Sequence of chain 27.C:
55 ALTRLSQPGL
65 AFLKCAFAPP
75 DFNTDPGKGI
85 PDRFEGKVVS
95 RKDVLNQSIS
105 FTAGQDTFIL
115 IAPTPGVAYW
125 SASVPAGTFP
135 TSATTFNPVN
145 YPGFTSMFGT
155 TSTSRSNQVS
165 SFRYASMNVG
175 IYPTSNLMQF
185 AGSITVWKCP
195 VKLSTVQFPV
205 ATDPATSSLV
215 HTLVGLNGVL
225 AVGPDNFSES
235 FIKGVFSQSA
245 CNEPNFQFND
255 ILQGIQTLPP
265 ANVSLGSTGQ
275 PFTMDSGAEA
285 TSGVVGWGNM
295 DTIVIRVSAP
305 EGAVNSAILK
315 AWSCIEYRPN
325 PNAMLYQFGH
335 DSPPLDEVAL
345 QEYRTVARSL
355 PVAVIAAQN

Sequence of chain 27.F:
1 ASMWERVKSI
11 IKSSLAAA

A protein and the small-molecule ligand that binds it are described below.
Small molecule (SMILES): Nc1ccn([C@@H]2O[C@H](CO[P](=O)(O)O[C@H]3[C@@H](O)[C@H](n4ccc(=O)[nH]c4=O)O[C@@H]3CO[P](=O)(O)O[C@H]3[C@@H](O)[C@H](n4cnc5c(N)ncnc54)O[C@@H]3CO)[C@@H](O[P](=O)(O)OC[C@H]3O[C@@H](n4ccc(=O)[nH]c4=O)[C@H](O)[C@@H]3O)[C@H]2O)c(=O)n1.O=c1ccn([C@@H]2O[C@H](CO[P](=O)(O)O[C@H]3[C@@H](O)[C@H](n4ccc(=O)[nH]c4=O)O[C@@H]3CO[P](=O)(O)O[C@H]3[C@@H](O)[C@H](n4ccc(=O)[nH]c4=O)O[C@@H]3CO)[C@@H](O)[C@H]2O)c(=O)[nH]1

Binding-site contacts:
Ligand atom N3 contacts residue A4 of chain 53.G at 3.8 Å.
Ligand atom O2 contacts residue U1 of chain 53.G at 2.9 Å (h-bond).
Ligand atom N3 contacts residue U1 of chain 53.G at 3.9 Å.
Ligand atom OP1 contacts residue LYS12 of chain 27.F at 3.9 Å.
Ligand atom OP1 contacts residue LYS68 of chain 27.C at 3.2 Å (salt-bridge).
Ligand atom C4 contacts residue A4 of chain 53.G at 3.2 Å.
Ligand atom N3 contacts residue GLN61 of chain 27.C at 3.6 Å.
Ligand atom C4 contacts residue U1 of chain 53.G at 3.7 Å.
Ligand atom OP1 contacts residue LEU56 of chain 27.C at 2.8 Å.
Ligand atom N3 contacts residue U5 of chain 53.G at 3.6 Å.
Ligand atom N1 contacts residue U3 of chain 53.G at 3.8 Å.
Ligand atom O2 contacts residue C6 of chain 53.G at 2.9 Å (h-bond).
Ligand atom O2 contacts residue U2 of chain 53.G at 3.6 Å.
Ligand atom N3 contacts residue U1 of chain 53.G at 3.8 Å.
Ligand atom C2 contacts residue U1 of chain 53.G at 3.9 Å.
Ligand atom C6 contacts residue U2 of chain 53.G at 3.4 Å.
Ligand atom OP1 contacts residue LYS8 of chain 27.F at 3.1 Å.
Ligand atom O4 contacts residue U1 of chain 53.G at 2.8 Å (h-bond).
Ligand atom C2 contacts residue U2 of chain 53.G at 3.6 Å.
Ligand atom C5 contacts residue U5 of chain 53.G at 3.9 Å.
Ligand atom C2 contacts residue U3 of chain 53.G at 3.8 Å.
Ligand atom C2 contacts residue A4 of chain 53.G at 3.9 Å.
Ligand atom C2 contacts residue GLN61 of chain 27.C at 3.9 Å.
Ligand atom C5 contacts residue A4 of chain 53.G at 2.8 Å.
Ligand atom OP2 contacts residue LYS8 of chain 27.F at 3.8 Å.
Ligand atom O4 contacts residue A4 of chain 53.G at 2.6 Å (h-bond).
Ligand atom N6 contacts residue U2 of chain 53.G at 2.6 Å (h-bond).
Ligand atom C6 contacts residue U5 of chain 53.G at 3.6 Å.
Ligand atom N1 contacts residue U2 of chain 53.G at 2.8 Å.
Ligand atom C2 contacts residue C6 of chain 53.G at 3.4 Å.
Ligand atom O2' contacts residue THR57 of chain 27.C at 3.2 Å.
Ligand atom N3 contacts residue C6 of chain 53.G at 3.2 Å (h-bond).
Ligand atom C4 contacts residue U5 of chain 53.G at 3.7 Å.
Ligand atom N3 contacts residue U2 of chain 53.G at 3.6 Å.
Ligand atom N1 contacts residue U5 of chain 53.G at 3.7 Å.
Ligand atom O2' contacts residue LEU64 of chain 27.C at 3.9 Å.
Ligand atom C6 contacts residue A4 of chain 53.G at 3.7 Å.
Ligand atom O4 contacts residue U5 of chain 53.G at 2.8 Å (h-bond).
Ligand atom O2 contacts residue GLN61 of chain 27.C at 3.9 Å.
Ligand atom OP1 contacts residue PHE76 of chain 27.C at 3.7 Å.

Sequence of chain 53.C:
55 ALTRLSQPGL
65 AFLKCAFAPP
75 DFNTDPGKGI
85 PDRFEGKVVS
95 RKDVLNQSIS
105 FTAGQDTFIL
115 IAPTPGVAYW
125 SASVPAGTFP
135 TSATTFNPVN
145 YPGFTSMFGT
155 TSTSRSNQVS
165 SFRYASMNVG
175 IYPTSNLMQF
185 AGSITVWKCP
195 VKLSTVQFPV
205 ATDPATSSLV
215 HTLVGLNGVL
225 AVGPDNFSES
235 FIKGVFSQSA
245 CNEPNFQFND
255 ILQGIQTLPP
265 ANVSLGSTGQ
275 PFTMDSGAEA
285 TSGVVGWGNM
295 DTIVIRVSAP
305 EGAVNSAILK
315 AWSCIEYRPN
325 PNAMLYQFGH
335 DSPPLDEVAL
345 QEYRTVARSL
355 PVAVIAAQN